Binding-site contacts:
Ligand atom C3 contacts residue THR382 of chain 1.D at 4.3 Å.
Ligand atom O5 contacts residue ASN352 of chain 1.D at 2.5 Å (h-bond).
Ligand atom C8 contacts residue ASN352 of chain 1.D at 3.9 Å.
Ligand atom C6 contacts residue SER348 of chain 1.D at 3.8 Å.
Ligand atom O5 contacts residue ASN355 of chain 1.D at 4.3 Å.
Ligand atom N2 contacts residue LEU349 of chain 1.D at 3.8 Å.
Ligand atom C5 contacts residue ASN352 of chain 1.D at 3.8 Å.
Ligand atom O5 contacts residue SER350 of chain 1.D at 3.7 Å.
Ligand atom C3 contacts residue ASP347 of chain 1.D at 4.1 Å.
Ligand atom C1 contacts residue ASN352 of chain 1.D at 1.4 Å.
Ligand atom O7 contacts residue THR382 of chain 1.D at 4.2 Å.
Ligand atom O2 contacts residue ASP347 of chain 1.D at 4.3 Å.
Ligand atom O5 contacts residue ASP347 of chain 1.D at 4.4 Å.
Ligand atom C2 contacts residue ASN352 of chain 1.D at 2.4 Å.
Ligand atom O3 contacts residue LEU349 of chain 1.D at 4.2 Å.
Ligand atom C1 contacts residue SER350 of chain 1.D at 4.1 Å.
Ligand atom O3 contacts residue ASN115 of chain 1.D at 3.6 Å (h-bond).
Ligand atom C8 contacts residue ASP379 of chain 1.D at 4.4 Å.
Ligand atom C2 contacts residue ASP347 of chain 1.D at 4.5 Å.
Ligand atom C7 contacts residue ASN352 of chain 1.D at 3.6 Å.
Ligand atom C6 contacts residue ASP347 of chain 1.D at 4.1 Å.
Ligand atom O7 contacts residue ASN352 of chain 1.D at 4.4 Å.
Ligand atom C4 contacts residue ASP347 of chain 1.D at 4.1 Å.
Ligand atom C7 contacts residue THR382 of chain 1.D at 4.0 Å.
Ligand atom C3 contacts residue ASN352 of chain 1.D at 3.8 Å.
Ligand atom C6 contacts residue ASN355 of chain 1.D at 4.3 Å.
Ligand atom C7 contacts residue VAL374 of chain 1.D at 4.5 Å (hydrophobic).
Ligand atom O6 contacts residue ASP347 of chain 1.D at 4.3 Å.
Ligand atom N2 contacts residue ASN352 of chain 1.D at 2.9 Å (h-bond).
Ligand atom C2 contacts residue ASP347 of chain 1.D at 4.4 Å.
Ligand atom C4 contacts residue ASN352 of chain 1.D at 4.2 Å.
Ligand atom C2 contacts residue LEU349 of chain 1.D at 3.8 Å (hydrophobic).
Ligand atom C5 contacts residue ASP347 of chain 1.D at 3.5 Å.
Ligand atom C8 contacts residue THR384 of chain 1.D at 3.3 Å.
Ligand atom O3 contacts residue THR382 of chain 1.D at 3.8 Å.
Ligand atom O4 contacts residue ASP347 of chain 1.D at 3.3 Å.
Ligand atom O7 contacts residue VAL374 of chain 1.D at 3.5 Å.
Ligand atom C8 contacts residue THR382 of chain 1.D at 3.7 Å.
Ligand atom C7 contacts residue ASP379 of chain 1.D at 4.0 Å.
Ligand atom O7 contacts residue ASP379 of chain 1.D at 3.1 Å (salt-bridge).

The small molecule below binds the protein below.
Small molecule (SMILES): CC(=O)N[C@H]1[C@H](O[C@H]2[C@H](O)[C@@H](NC(C)=O)CO[C@@H]2CO)O[C@H](CO)[C@@H](O)[C@@H]1O[C@@H]1O[C@H](CO)[C@@H](O)[C@H](O[C@H]2O[C@H](CO)[C@@H](O)[C@H](O)[C@@H]2O)[C@@H]1O

Sequence of chain 1.D:
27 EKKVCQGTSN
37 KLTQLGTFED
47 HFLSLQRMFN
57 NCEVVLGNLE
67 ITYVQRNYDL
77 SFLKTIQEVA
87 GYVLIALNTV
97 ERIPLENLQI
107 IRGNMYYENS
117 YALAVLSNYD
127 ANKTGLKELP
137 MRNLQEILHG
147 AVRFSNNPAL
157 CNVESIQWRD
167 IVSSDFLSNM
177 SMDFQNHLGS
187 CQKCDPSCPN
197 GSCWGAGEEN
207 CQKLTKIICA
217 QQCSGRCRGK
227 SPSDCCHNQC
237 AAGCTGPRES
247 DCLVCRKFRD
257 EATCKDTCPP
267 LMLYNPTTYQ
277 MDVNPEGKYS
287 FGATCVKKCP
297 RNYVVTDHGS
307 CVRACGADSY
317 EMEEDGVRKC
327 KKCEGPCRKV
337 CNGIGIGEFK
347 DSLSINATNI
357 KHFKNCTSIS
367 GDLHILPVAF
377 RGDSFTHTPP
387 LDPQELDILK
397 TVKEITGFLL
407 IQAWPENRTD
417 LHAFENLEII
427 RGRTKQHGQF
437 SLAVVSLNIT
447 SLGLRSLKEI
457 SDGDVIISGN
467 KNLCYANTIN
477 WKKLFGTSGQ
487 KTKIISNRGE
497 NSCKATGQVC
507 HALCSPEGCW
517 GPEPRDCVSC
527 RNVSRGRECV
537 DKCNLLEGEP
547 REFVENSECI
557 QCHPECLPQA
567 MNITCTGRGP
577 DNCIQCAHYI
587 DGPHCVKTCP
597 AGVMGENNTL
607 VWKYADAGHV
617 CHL